Binding-site contacts:
Ligand atom CAD contacts residue HIS145 of chain 1.A at 3.8 Å.
Ligand atom CAY contacts residue LEU111 of chain 1.A at 3.4 Å (hydrophobic).
Ligand atom CAI contacts residue VAL172 of chain 1.A at 3.8 Å (hydrophobic).
Ligand atom OAG contacts residue HIS155 of chain 1.A at 3.6 Å.
Ligand atom CAN contacts residue ASN109 of chain 1.A at 3.4 Å.
Ligand atom CBA contacts residue LEU111 of chain 1.A at 3.6 Å (hydrophobic).
Ligand atom CAH contacts residue LEU173 of chain 1.A at 3.9 Å (hydrophobic).
Ligand atom CAI contacts residue PRO171 of chain 1.A at 3.8 Å (hydrophobic).
Ligand atom CAB contacts residue PRO171 of chain 1.A at 3.9 Å (hydrophobic).
Ligand atom CAI contacts residue LEU173 of chain 1.A at 3.3 Å (hydrophobic).
Ligand atom CAP contacts residue VAL172 of chain 1.A at 3.9 Å (hydrophobic).
Ligand atom OAG contacts residue HIS145 of chain 1.A at 3.0 Å (h-bond).
Ligand atom OAZ contacts residue LEU111 of chain 1.A at 3.0 Å.
Ligand atom CAY contacts residue ASN109 of chain 1.A at 3.4 Å.
Ligand atom CAD contacts residue ZN1 of chain 1.G at 2.8 Å.
Ligand atom CAK contacts residue LEU111 of chain 1.A at 3.9 Å (hydrophobic).
Ligand atom NAF contacts residue HIS145 of chain 1.A at 3.4 Å (h-bond).
Ligand atom NAM contacts residue PRO171 of chain 1.A at 3.7 Å.
Ligand atom OAL contacts residue THR110 of chain 1.A at 3.2 Å.
Ligand atom CAA contacts residue HIS145 of chain 1.A at 3.9 Å.
Ligand atom NBB contacts residue LEU111 of chain 1.A at 2.9 Å.
Ligand atom NAF contacts residue GLU146 of chain 1.A at 3.4 Å (salt-bridge).
Ligand atom CAO contacts residue VAL172 of chain 1.A at 3.9 Å (hydrophobic).
Ligand atom OAE contacts residue ZN1 of chain 1.G at 2.5 Å.
Ligand atom OAG contacts residue HIS149 of chain 1.A at 3.0 Å (h-bond).
Ligand atom NAF contacts residue GLY112 of chain 1.A at 3.4 Å (h-bond).
Ligand atom CAJ contacts residue HIS145 of chain 1.A at 3.9 Å.
Ligand atom CAT contacts residue PRO171 of chain 1.A at 3.6 Å (hydrophobic).
Ligand atom OAL contacts residue ASN109 of chain 1.A at 3.9 Å.
Ligand atom NBB contacts residue ASN109 of chain 1.A at 2.6 Å (h-bond).
Ligand atom OAG contacts residue ZN1 of chain 1.G at 1.8 Å.
Ligand atom OAE contacts residue HIS155 of chain 1.A at 3.0 Å.
Ligand atom CAQ contacts residue VAL172 of chain 1.A at 3.9 Å (hydrophobic).
Ligand atom CAI contacts residue SER170 of chain 1.A at 3.4 Å.
Ligand atom OAZ contacts residue LEU173 of chain 1.A at 3.3 Å.
Ligand atom OAG contacts residue GLU146 of chain 1.A at 3.4 Å (salt-bridge).
Ligand atom CBA contacts residue ASN109 of chain 1.A at 3.6 Å.
Ligand atom OAL contacts residue LEU111 of chain 1.A at 2.6 Å (h-bond).
Ligand atom CAC contacts residue GLY112 of chain 1.A at 3.9 Å.
Ligand atom NAF contacts residue ZN1 of chain 1.G at 2.6 Å.

A protein and the small-molecule ligand that binds it are described below.
Small molecule (SMILES): CNC(=O)[C@H](Cc1c[nH]c2ccccc12)NC(=O)[C@@H](CC(=O)NO)CC(C)C

Sequence of chain 1.A:
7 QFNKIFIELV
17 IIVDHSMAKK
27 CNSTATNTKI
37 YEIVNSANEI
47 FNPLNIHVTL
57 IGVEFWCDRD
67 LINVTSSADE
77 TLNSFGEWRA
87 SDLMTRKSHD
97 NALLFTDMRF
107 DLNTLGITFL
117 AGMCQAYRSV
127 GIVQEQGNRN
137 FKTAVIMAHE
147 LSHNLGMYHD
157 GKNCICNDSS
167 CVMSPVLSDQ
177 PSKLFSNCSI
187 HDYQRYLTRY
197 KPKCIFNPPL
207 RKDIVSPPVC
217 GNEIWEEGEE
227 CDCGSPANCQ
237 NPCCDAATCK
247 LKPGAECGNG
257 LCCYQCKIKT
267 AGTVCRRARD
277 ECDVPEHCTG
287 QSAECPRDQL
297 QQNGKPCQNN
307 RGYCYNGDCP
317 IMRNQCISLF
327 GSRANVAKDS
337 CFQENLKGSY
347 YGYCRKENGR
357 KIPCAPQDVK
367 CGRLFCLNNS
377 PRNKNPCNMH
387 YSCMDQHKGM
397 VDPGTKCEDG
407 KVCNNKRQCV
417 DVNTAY